Binding-site contacts:
Ligand atom C03 contacts residue LEU470 of chain 1.A at 4.1 Å (hydrophobic).
Ligand atom C13 contacts residue LEU627 of chain 1.D at 4.2 Å (hydrophobic).
Ligand atom O14 contacts residue LEU505 of chain 1.A at 4.3 Å.
Ligand atom C06 contacts residue TYR466 of chain 1.A at 4.0 Å (hydrophobic).
Ligand atom C06 contacts residue GLN525 of chain 1.A at 4.1 Å.
Ligand atom C04 contacts residue PHE467 of chain 1.A at 3.8 Å (hydrophobic).
Ligand atom C05 contacts residue GLN525 of chain 1.A at 3.9 Å.
Ligand atom C15 contacts residue LEU505 of chain 1.A at 4.2 Å (hydrophobic).
Ligand atom C09 contacts residue LEU470 of chain 1.A at 4.4 Å (hydrophobic).
Ligand atom C15 contacts residue LEU508 of chain 1.A at 4.0 Å (hydrophobic).
Ligand atom C10 contacts residue LEU505 of chain 1.A at 4.1 Å (hydrophobic).
Ligand atom C05 contacts residue TYR466 of chain 1.A at 3.4 Å (hydrophobic).
Ligand atom C03 contacts residue TYR466 of chain 1.A at 3.8 Å (hydrophobic).
Ligand atom N17 contacts residue LEU508 of chain 1.A at 3.1 Å.
Ligand atom O14 contacts residue LEU470 of chain 1.A at 4.5 Å.
Ligand atom C02 contacts residue LEU470 of chain 1.A at 4.4 Å (hydrophobic).
Ligand atom C07 contacts residue ILE528 of chain 1.A at 3.5 Å (hydrophobic).
Ligand atom C09 contacts residue LEU627 of chain 1.D at 4.4 Å (hydrophobic).
Ligand atom N17 contacts residue PHE542 of chain 1.D at 3.6 Å.
Ligand atom C09 contacts residue LEU505 of chain 1.A at 3.5 Å (hydrophobic).
Ligand atom C16 contacts residue LEU627 of chain 1.D at 4.5 Å (hydrophobic).
Ligand atom B01 contacts residue LEU627 of chain 1.D at 4.4 Å.
Ligand atom C03 contacts residue PHE467 of chain 1.A at 4.0 Å (hydrophobic).
Ligand atom C04 contacts residue TYR466 of chain 1.A at 3.3 Å (hydrophobic).
Ligand atom C08 contacts residue LEU627 of chain 1.D at 4.0 Å (hydrophobic).
Ligand atom C16 contacts residue LEU508 of chain 1.A at 4.1 Å (hydrophobic).
Ligand atom C16 contacts residue ILE524 of chain 1.A at 4.5 Å (hydrophobic).
Ligand atom N17 contacts residue ILE524 of chain 1.A at 3.9 Å.
Ligand atom C15 contacts residue PHE542 of chain 1.D at 3.9 Å (hydrophobic).
Ligand atom C05 contacts residue ILE528 of chain 1.A at 4.5 Å (hydrophobic).
Ligand atom C06 contacts residue ILE528 of chain 1.A at 3.6 Å (hydrophobic).
Ligand atom C10 contacts residue LEU502 of chain 1.A at 4.4 Å (hydrophobic).
Ligand atom C16 contacts residue PHE542 of chain 1.D at 3.6 Å (hydrophobic).

Sequence of chain 1.A:
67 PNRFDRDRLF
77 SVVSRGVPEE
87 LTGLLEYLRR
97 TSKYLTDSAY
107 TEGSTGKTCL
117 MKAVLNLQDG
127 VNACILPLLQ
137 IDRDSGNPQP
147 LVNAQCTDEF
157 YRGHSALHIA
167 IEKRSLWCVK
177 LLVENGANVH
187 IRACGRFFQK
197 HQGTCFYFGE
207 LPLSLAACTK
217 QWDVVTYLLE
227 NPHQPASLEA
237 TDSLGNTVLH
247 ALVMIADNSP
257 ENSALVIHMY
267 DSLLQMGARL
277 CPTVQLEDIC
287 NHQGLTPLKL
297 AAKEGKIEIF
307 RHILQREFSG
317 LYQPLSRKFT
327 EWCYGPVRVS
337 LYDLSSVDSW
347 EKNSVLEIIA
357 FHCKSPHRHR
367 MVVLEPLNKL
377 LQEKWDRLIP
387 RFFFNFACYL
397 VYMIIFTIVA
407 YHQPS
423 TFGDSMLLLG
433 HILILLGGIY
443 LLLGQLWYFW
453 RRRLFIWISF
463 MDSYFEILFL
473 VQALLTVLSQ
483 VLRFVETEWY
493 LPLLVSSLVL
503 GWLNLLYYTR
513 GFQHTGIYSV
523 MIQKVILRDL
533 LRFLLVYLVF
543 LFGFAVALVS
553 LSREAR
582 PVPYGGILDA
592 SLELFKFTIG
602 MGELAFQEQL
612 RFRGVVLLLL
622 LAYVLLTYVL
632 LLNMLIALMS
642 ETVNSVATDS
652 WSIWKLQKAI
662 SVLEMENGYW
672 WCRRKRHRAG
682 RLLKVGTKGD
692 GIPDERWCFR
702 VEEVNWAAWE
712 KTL

The protein below binds the small molecule below.
Small molecule (SMILES): NCCOB(c1ccccc1)c1ccccc1

Sequence of chain 1.D:
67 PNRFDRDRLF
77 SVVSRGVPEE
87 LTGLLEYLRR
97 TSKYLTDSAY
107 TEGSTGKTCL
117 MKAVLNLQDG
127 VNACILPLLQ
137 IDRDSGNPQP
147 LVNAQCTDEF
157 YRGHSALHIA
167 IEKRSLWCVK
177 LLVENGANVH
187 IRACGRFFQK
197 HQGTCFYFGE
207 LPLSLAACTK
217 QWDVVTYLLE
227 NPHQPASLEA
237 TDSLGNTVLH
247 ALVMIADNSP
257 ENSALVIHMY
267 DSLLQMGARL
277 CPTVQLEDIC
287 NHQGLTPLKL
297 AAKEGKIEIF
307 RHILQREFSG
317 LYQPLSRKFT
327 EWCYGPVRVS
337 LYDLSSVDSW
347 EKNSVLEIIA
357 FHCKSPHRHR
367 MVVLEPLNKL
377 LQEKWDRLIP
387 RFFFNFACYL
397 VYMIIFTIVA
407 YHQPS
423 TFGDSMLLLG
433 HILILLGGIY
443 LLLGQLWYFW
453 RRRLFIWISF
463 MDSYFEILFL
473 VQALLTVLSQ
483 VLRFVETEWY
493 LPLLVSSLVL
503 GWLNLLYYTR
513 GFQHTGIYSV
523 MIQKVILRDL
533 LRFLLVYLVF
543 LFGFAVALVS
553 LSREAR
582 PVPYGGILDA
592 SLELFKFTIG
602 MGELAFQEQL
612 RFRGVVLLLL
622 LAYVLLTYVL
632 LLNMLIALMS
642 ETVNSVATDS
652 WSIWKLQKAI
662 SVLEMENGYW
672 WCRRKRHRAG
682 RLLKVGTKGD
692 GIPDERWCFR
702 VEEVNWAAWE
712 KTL